Sequence of chain 6.D:
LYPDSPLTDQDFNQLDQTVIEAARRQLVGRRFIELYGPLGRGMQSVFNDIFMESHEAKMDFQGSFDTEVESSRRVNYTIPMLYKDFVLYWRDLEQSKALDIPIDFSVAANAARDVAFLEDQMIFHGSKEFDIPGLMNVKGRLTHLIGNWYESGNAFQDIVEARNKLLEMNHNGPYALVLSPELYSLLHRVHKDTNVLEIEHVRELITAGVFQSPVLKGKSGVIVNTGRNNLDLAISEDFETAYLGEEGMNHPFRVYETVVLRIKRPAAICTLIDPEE

The small molecule below binds the protein below.
Small molecule (SMILES): CC[C@H](C)[C@H](NC(=O)[C@H](CC(C)C)NC(=O)[C@H](CO)NC(=O)CNC(=O)[C@@H](NC(=O)[C@@H](N)[C@@H](C)O)C(C)C)C(=O)N[C@H](C=O)CCC(N)=O

Binding-site contacts:
Ligand atom N contacts residue ASP243 of chain 6.D at 3.2 Å (salt-bridge).
Ligand atom C contacts residue ASP243 of chain 6.D at 3.8 Å.
Ligand atom CG2 contacts residue LEU40 of chain 6.D at 4.2 Å (hydrophobic).
Ligand atom OE1 contacts residue ARG36 of chain 6.D at 3.8 Å.
Ligand atom OG contacts residue ILE25 of chain 6.D at 4.0 Å.
Ligand atom N contacts residue ARG35 of chain 6.D at 4.1 Å.
Ligand atom O contacts residue ARG35 of chain 6.D at 3.4 Å (salt-bridge).
Ligand atom CA contacts residue ASP243 of chain 6.D at 3.3 Å.
Ligand atom CA contacts residue ASP243 of chain 6.D at 4.3 Å.
Ligand atom CG2 contacts residue PRO43 of chain 6.D at 3.9 Å (hydrophobic).
Ligand atom CD1 contacts residue LEU40 of chain 6.D at 3.8 Å (hydrophobic).
Ligand atom N contacts residue PRO43 of chain 6.D at 4.4 Å.
Ligand atom O contacts residue ASP243 of chain 6.D at 4.1 Å.
Ligand atom CB contacts residue LEU40 of chain 6.D at 4.1 Å (hydrophobic).
Ligand atom CG contacts residue LEU40 of chain 6.D at 4.4 Å (hydrophobic).
Ligand atom C contacts residue ASP243 of chain 6.D at 3.9 Å.
Ligand atom CA contacts residue ASP243 of chain 6.D at 4.4 Å.
Ligand atom CB contacts residue ARG29 of chain 6.D at 4.1 Å.
Ligand atom CG1 contacts residue ARG35 of chain 6.D at 4.2 Å.
Ligand atom N contacts residue ASP243 of chain 6.D at 2.8 Å (salt-bridge).
Ligand atom CA contacts residue ARG29 of chain 6.D at 4.0 Å.
Ligand atom CB contacts residue PRO43 of chain 6.D at 3.8 Å (hydrophobic).
Ligand atom CD1 contacts residue LEU32 of chain 6.D at 3.8 Å (hydrophobic).
Ligand atom CA contacts residue PRO43 of chain 6.D at 4.4 Å (hydrophobic).
Ligand atom CD contacts residue ARG36 of chain 6.D at 4.1 Å.
Ligand atom CA contacts residue ARG35 of chain 6.D at 3.9 Å.
Ligand atom NE2 contacts residue ARG36 of chain 6.D at 3.9 Å.
Ligand atom CD1 contacts residue ARG35 of chain 6.D at 4.5 Å.
Ligand atom CD1 contacts residue ARG29 of chain 6.D at 4.4 Å.
Ligand atom C contacts residue ARG35 of chain 6.D at 3.6 Å.
Ligand atom CB contacts residue ARG35 of chain 6.D at 4.1 Å.
Ligand atom CB contacts residue ASP243 of chain 6.D at 4.3 Å.
Ligand atom C contacts residue ARG36 of chain 6.D at 3.2 Å.
Ligand atom O contacts residue ARG36 of chain 6.D at 3.6 Å (salt-bridge).
Ligand atom O contacts residue ARG35 of chain 6.D at 3.1 Å (salt-bridge).
Ligand atom CB contacts residue ARG35 of chain 6.D at 3.5 Å.
Ligand atom C contacts residue ARG35 of chain 6.D at 4.4 Å.
Ligand atom OG contacts residue ARG29 of chain 6.D at 4.3 Å.
Ligand atom O contacts residue ARG29 of chain 6.D at 3.8 Å.
Ligand atom CG2 contacts residue ASP243 of chain 6.D at 3.3 Å.